A small-molecule ligand and the protein it binds are described below.
Small molecule (SMILES): O=P(O)(O)OC[C@H]1O[C@H](O[P](=O)(O)OP(=O)(O)O)[C@H](O)[C@@H]1O

Sequence of chain 1.B:
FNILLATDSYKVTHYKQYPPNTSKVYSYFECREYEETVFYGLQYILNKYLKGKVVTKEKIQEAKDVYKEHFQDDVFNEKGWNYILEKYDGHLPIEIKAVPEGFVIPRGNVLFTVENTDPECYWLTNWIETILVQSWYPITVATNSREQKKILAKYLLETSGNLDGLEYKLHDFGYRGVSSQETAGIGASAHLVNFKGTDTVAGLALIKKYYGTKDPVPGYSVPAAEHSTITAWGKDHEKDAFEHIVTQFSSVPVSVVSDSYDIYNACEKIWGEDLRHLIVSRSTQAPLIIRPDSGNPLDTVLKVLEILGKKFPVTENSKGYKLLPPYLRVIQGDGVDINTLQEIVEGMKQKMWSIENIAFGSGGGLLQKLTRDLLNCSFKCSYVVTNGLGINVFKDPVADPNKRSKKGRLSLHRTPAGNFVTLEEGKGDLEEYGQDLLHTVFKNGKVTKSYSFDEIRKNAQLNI

Binding-site contacts:
Ligand atom C3 contacts residue GLY353 of chain 1.A at 3.2 Å.
Ligand atom O1A contacts residue ARG196 of chain 1.A at 2.9 Å (salt-bridge).
Ligand atom O2P contacts residue ARG392 of chain 1.B at 3.4 Å (salt-bridge).
Ligand atom PA contacts residue LYS400 of chain 1.B at 3.8 Å.
Ligand atom O1B contacts residue ARG40 of chain 1.B at 2.8 Å (salt-bridge).
Ligand atom O3 contacts residue ASP354 of chain 1.A at 3.9 Å.
Ligand atom P contacts residue GLY383 of chain 1.A at 3.8 Å.
Ligand atom O1B contacts residue LYS400 of chain 1.B at 3.6 Å (salt-bridge).
Ligand atom O2A contacts residue LYS400 of chain 1.B at 2.6 Å (salt-bridge).
Ligand atom C5 contacts residue GLY353 of chain 1.A at 3.4 Å.
Ligand atom O1P contacts residue GLY384 of chain 1.A at 1.9 Å (h-bond).
Ligand atom O3B contacts residue ASP313 of chain 1.A at 3.7 Å.
Ligand atom O1B contacts residue SER398 of chain 1.B at 3.5 Å (h-bond).
Ligand atom O2P contacts residue GLY384 of chain 1.A at 3.6 Å.
Ligand atom O5 contacts residue GLY383 of chain 1.A at 3.8 Å.
Ligand atom O1P contacts residue GLY385 of chain 1.A at 3.9 Å.
Ligand atom C3 contacts residue ASP313 of chain 1.A at 3.1 Å.
Ligand atom O5 contacts residue ARG392 of chain 1.B at 3.7 Å.
Ligand atom O2 contacts residue ARG311 of chain 1.A at 2.6 Å (salt-bridge).
Ligand atom C2 contacts residue ASP313 of chain 1.A at 3.6 Å.
Ligand atom C1 contacts residue ARG196 of chain 1.A at 3.8 Å.
Ligand atom O3A contacts residue ARG392 of chain 1.B at 3.4 Å (salt-bridge).
Ligand atom C2 contacts residue UNU1 of chain 1.D at 3.6 Å.
Ligand atom O3B contacts residue LYS423 of chain 1.B at 2.7 Å (salt-bridge).
Ligand atom C1 contacts residue UNU1 of chain 1.D at 3.9 Å.
Ligand atom O3 contacts residue ASP313 of chain 1.A at 2.6 Å (salt-bridge).
Ligand atom O1P contacts residue GLY383 of chain 1.A at 2.6 Å.
Ligand atom O4 contacts residue ARG392 of chain 1.B at 3.2 Å (salt-bridge).
Ligand atom PB contacts residue LYS423 of chain 1.B at 3.7 Å.
Ligand atom O2B contacts residue LYS423 of chain 1.B at 3.8 Å.
Ligand atom PA contacts residue ARG196 of chain 1.A at 3.8 Å.
Ligand atom C2 contacts residue ARG311 of chain 1.A at 3.4 Å.
Ligand atom PB contacts residue ARG40 of chain 1.B at 3.8 Å.
Ligand atom O2 contacts residue ASP313 of chain 1.A at 2.9 Å (salt-bridge).
Ligand atom O3 contacts residue GLY353 of chain 1.A at 3.9 Å.
Ligand atom O2B contacts residue ARG40 of chain 1.B at 3.4 Å (salt-bridge).
Ligand atom PA contacts residue ARG392 of chain 1.B at 3.7 Å.
Ligand atom C4 contacts residue GLY353 of chain 1.A at 3.7 Å.
Ligand atom O1A contacts residue ARG392 of chain 1.B at 3.0 Å (salt-bridge).
Ligand atom P contacts residue GLY384 of chain 1.A at 3.3 Å.

Sequence of chain 1.A:
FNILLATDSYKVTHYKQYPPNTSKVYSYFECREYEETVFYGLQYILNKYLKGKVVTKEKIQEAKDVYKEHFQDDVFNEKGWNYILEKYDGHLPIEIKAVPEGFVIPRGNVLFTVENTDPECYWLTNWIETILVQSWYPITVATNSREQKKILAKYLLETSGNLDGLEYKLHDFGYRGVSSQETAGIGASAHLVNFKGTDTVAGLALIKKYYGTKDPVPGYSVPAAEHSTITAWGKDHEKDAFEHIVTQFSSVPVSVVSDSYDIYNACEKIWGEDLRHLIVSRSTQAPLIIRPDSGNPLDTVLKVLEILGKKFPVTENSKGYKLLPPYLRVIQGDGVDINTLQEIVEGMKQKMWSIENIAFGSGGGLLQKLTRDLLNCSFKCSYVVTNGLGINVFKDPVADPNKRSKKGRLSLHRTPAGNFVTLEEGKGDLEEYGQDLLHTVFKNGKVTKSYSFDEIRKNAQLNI